Sequence of chain 1.A:
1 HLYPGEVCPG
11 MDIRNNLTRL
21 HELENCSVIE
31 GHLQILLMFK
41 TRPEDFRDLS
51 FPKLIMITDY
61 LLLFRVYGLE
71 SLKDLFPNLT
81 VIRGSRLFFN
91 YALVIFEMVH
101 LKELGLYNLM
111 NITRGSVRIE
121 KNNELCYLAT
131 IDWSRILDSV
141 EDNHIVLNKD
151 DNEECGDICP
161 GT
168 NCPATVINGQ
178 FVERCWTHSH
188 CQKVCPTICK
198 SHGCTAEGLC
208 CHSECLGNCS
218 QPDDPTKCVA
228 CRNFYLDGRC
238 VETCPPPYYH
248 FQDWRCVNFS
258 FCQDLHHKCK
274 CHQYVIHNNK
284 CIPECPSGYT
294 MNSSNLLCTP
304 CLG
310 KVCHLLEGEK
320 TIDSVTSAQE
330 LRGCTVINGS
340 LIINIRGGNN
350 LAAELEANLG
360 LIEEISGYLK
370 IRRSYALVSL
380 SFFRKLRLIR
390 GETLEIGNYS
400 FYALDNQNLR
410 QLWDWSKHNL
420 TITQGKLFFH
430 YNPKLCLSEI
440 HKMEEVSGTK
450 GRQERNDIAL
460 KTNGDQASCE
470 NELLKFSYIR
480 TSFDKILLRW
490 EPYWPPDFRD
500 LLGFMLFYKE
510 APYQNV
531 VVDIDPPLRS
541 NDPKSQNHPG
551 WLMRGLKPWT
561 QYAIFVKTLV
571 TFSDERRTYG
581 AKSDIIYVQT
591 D

This small molecule binds to this protein.
Small molecule (SMILES): CC(=O)N[C@@H]1[C@@H](O)[C@H](O)[C@@H](CO)O[C@H]1O

Binding-site contacts:
Ligand atom C8 contacts residue MET110 of chain 1.A at 4.4 Å (hydrophobic).
Ligand atom O7 contacts residue ASN215 of chain 1.A at 3.8 Å.
Ligand atom C8 contacts residue LYS190 of chain 1.A at 3.7 Å.
Ligand atom C7 contacts residue ASN215 of chain 1.A at 3.2 Å.
Ligand atom C7 contacts residue ASN108 of chain 1.A at 4.4 Å.
Ligand atom O7 contacts residue ASN108 of chain 1.A at 3.3 Å (h-bond).
Ligand atom N2 contacts residue ASN215 of chain 1.A at 3.0 Å (h-bond).
Ligand atom C1 contacts residue ASN215 of chain 1.A at 3.6 Å.
Ligand atom C2 contacts residue ASN215 of chain 1.A at 3.6 Å.
Ligand atom C8 contacts residue ASN215 of chain 1.A at 3.4 Å.